The small molecule below binds the protein below.
Small molecule (SMILES): CCOC(=O)c1ccc(OCCC2CCN(c3ccc(C)nn3)CC2)cc1

Sequence of chain 14.B:
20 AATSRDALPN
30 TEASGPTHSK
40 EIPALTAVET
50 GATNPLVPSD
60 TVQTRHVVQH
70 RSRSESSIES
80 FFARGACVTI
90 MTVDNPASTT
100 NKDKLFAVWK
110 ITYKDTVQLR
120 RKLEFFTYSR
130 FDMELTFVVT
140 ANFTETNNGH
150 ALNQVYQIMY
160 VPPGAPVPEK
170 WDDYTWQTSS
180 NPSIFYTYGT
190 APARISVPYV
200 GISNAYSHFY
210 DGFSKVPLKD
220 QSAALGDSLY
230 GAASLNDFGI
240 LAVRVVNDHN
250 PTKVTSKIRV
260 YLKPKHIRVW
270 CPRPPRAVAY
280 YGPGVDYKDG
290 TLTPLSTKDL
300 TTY

Binding-site contacts:
Ligand atom C19 contacts residue TYR205 of chain 14.B at 3.7 Å (hydrophobic).
Ligand atom N3 contacts residue TYR159 of chain 14.B at 3.9 Å.
Ligand atom C11 contacts residue LEU134 of chain 14.B at 3.8 Å (hydrophobic).
Ligand atom C8 contacts residue VAL196 of chain 14.B at 3.6 Å (hydrophobic).
Ligand atom N3 contacts residue LEU240 of chain 14.B at 3.5 Å.
Ligand atom C18 contacts residue PHE237 of chain 14.B at 3.6 Å (hydrophobic).
Ligand atom O23 contacts residue PHE237 of chain 14.B at 3.8 Å.
Ligand atom O22 contacts residue TYR205 of chain 14.B at 3.8 Å.
Ligand atom N6 contacts residue VAL196 of chain 14.B at 3.9 Å.
Ligand atom N4 contacts residue LEU134 of chain 14.B at 3.7 Å.
Ligand atom N3 contacts residue ILE194 of chain 14.B at 3.6 Å.
Ligand atom O23 contacts residue TYR112 of chain 14.B at 3.5 Å.
Ligand atom C2 contacts residue TYR159 of chain 14.B at 3.5 Å (hydrophobic).
Ligand atom C1 contacts residue PRO181 of chain 14.B at 3.7 Å (hydrophobic).
Ligand atom C10 contacts residue ILE110 of chain 14.B at 3.5 Å (hydrophobic).
Ligand atom C4 contacts residue VAL196 of chain 14.B at 3.9 Å (hydrophobic).
Ligand atom C7 contacts residue TYR159 of chain 14.B at 3.7 Å (hydrophobic).
Ligand atom C2 contacts residue ILE194 of chain 14.B at 3.5 Å (hydrophobic).
Ligand atom C3 contacts residue TYR159 of chain 14.B at 3.6 Å (hydrophobic).
Ligand atom C12 contacts residue PHE237 of chain 14.B at 3.5 Å (hydrophobic).
Ligand atom C4 contacts residue TYR159 of chain 14.B at 3.5 Å (hydrophobic).
Ligand atom C13 contacts residue MET132 of chain 14.B at 3.8 Å (hydrophobic).
Ligand atom C21 contacts residue TYR112 of chain 14.B at 3.3 Å (hydrophobic).
Ligand atom C11 contacts residue ILE110 of chain 14.B at 3.6 Å (hydrophobic).
Ligand atom C25 contacts residue ASP236 of chain 14.B at 3.5 Å.
Ligand atom O14 contacts residue MET132 of chain 14.B at 3.4 Å.
Ligand atom C5 contacts residue VAL196 of chain 14.B at 3.8 Å (hydrophobic).
Ligand atom C7 contacts residue VAL196 of chain 14.B at 3.6 Å (hydrophobic).
Ligand atom C21 contacts residue PHE237 of chain 14.B at 3.7 Å (hydrophobic).
Ligand atom C17 contacts residue TYR112 of chain 14.B at 3.8 Å (hydrophobic).
Ligand atom C8 contacts residue VAL199 of chain 14.B at 3.7 Å (hydrophobic).
Ligand atom C17 contacts residue PHE237 of chain 14.B at 3.7 Å (hydrophobic).
Ligand atom O22 contacts residue TYR112 of chain 14.B at 3.5 Å.
Ligand atom C18 contacts residue TYR112 of chain 14.B at 3.7 Å (hydrophobic).
Ligand atom N4 contacts residue LEU240 of chain 14.B at 3.6 Å.
Ligand atom C20 contacts residue TYR205 of chain 14.B at 3.5 Å (hydrophobic).
Ligand atom C25 contacts residue SER206 of chain 14.B at 3.8 Å.
Ligand atom C10 contacts residue MET132 of chain 14.B at 3.3 Å (hydrophobic).
Ligand atom C3 contacts residue ALA24 of chain 14.D at 3.5 Å (hydrophobic).
Ligand atom C13 contacts residue VAL199 of chain 14.B at 3.7 Å (hydrophobic).

Sequence of chain 14.D:
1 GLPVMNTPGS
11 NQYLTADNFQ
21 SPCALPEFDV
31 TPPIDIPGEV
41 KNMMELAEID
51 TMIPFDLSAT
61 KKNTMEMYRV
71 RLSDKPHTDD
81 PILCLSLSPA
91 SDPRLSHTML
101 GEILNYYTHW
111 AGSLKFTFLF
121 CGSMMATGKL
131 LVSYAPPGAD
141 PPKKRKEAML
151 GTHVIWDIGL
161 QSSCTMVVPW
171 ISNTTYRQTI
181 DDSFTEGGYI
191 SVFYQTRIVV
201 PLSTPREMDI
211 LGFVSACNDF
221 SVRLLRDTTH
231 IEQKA